Binding-site contacts:
Ligand atom O2G contacts residue VAL123 of chain 1.D at 2.9 Å (h-bond).
Ligand atom N3B contacts residue HIS121 of chain 1.D at 3.1 Å (h-bond).
Ligand atom O3' contacts residue GLY107 of chain 1.D at 3.2 Å (h-bond).
Ligand atom N3 contacts residue TYR12 of chain 1.C at 3.1 Å (h-bond).
Ligand atom O4' contacts residue ILE99 of chain 1.D at 3.2 Å.
Ligand atom C8 contacts residue ASN52 of chain 1.D at 3.1 Å.
Ligand atom O1G contacts residue GLY119 of chain 1.D at 3.2 Å.
Ligand atom O2' contacts residue TYR12 of chain 1.C at 2.7 Å (h-bond).
Ligand atom O1A contacts residue SER125 of chain 1.D at 2.9 Å (h-bond).
Ligand atom N6 contacts residue ASP79 of chain 1.D at 2.7 Å (salt-bridge).
Ligand atom N7 contacts residue ASN52 of chain 1.D at 3.0 Å.
Ligand atom N1 contacts residue GLU56 of chain 1.D at 3.2 Å.
Ligand atom N3 contacts residue TYR114 of chain 1.D at 3.1 Å (h-bond).
Ligand atom PB contacts residue MG1 of chain 1.N at 3.4 Å.
Ligand atom O3A contacts residue VAL123 of chain 1.D at 3.4 Å (h-bond).
Ligand atom C2 contacts residue GLU56 of chain 1.D at 2.8 Å.
Ligand atom O1B contacts residue LYS108 of chain 1.D at 3.0 Å (salt-bridge).
Ligand atom O2A contacts residue GLY124 of chain 1.D at 3.4 Å (h-bond).
Ligand atom O2G contacts residue GLY124 of chain 1.D at 2.9 Å (h-bond).
Ligand atom O2A contacts residue SER125 of chain 1.D at 3.0 Å (h-bond).
Ligand atom O3' contacts residue LYS108 of chain 1.D at 3.4 Å.
Ligand atom N1 contacts residue THR173 of chain 1.D at 3.3 Å (h-bond).
Ligand atom C2' contacts residue TYR114 of chain 1.D at 2.9 Å (hydrophobic).
Ligand atom PG contacts residue MG1 of chain 1.N at 3.4 Å.
Ligand atom O1B contacts residue ASN52 of chain 1.D at 3.2 Å (h-bond).
Ligand atom N6 contacts residue THR173 of chain 1.D at 3.4 Å (h-bond).
Ligand atom N3B contacts residue LEU120 of chain 1.D at 3.4 Å (h-bond).
Ligand atom N3B contacts residue GLY122 of chain 1.D at 3.0 Å (h-bond).
Ligand atom O3G contacts residue MG1 of chain 1.N at 2.1 Å.
Ligand atom O2' contacts residue TYR114 of chain 1.D at 2.9 Å (h-bond).
Ligand atom O1A contacts residue GLY124 of chain 1.D at 2.9 Å.
Ligand atom O3G contacts residue GLU48 of chain 1.D at 3.1 Å (salt-bridge).
Ligand atom O3A contacts residue GLY122 of chain 1.D at 3.3 Å.
Ligand atom O1A contacts residue ASN52 of chain 1.D at 3.3 Å (h-bond).
Ligand atom PG contacts residue HIS121 of chain 1.D at 3.4 Å.
Ligand atom O1G contacts residue LEU120 of chain 1.D at 2.5 Å (h-bond).
Ligand atom O2G contacts residue GLY122 of chain 1.D at 3.3 Å (h-bond).
Ligand atom O1A contacts residue MG1 of chain 1.N at 2.5 Å.
Ligand atom O1G contacts residue HIS121 of chain 1.D at 2.9 Å (h-bond).
Ligand atom O1B contacts residue MG1 of chain 1.N at 2.4 Å.

Sequence of chain 1.D:
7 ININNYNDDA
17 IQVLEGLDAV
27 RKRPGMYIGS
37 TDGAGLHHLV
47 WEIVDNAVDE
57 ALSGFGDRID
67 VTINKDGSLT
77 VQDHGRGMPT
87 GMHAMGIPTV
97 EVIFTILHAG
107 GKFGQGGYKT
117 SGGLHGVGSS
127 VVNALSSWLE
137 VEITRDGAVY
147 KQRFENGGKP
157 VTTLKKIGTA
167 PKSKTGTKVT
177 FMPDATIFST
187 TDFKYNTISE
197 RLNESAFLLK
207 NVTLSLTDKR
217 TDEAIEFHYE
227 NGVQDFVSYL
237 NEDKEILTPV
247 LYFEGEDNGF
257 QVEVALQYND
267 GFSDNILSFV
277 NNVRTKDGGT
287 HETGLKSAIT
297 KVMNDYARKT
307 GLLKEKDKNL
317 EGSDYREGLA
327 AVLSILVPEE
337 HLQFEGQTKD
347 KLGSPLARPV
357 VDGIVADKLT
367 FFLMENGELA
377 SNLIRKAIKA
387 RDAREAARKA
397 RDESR

This small molecule binds to this protein.
Small molecule (SMILES): Nc1ncnc2c1ncn2[C@@H]1O[C@H](CO[P](=O)(O)O[P](=O)(O)NP(=O)(O)O)[C@@H](O)[C@H]1O

Sequence of chain 1.C:
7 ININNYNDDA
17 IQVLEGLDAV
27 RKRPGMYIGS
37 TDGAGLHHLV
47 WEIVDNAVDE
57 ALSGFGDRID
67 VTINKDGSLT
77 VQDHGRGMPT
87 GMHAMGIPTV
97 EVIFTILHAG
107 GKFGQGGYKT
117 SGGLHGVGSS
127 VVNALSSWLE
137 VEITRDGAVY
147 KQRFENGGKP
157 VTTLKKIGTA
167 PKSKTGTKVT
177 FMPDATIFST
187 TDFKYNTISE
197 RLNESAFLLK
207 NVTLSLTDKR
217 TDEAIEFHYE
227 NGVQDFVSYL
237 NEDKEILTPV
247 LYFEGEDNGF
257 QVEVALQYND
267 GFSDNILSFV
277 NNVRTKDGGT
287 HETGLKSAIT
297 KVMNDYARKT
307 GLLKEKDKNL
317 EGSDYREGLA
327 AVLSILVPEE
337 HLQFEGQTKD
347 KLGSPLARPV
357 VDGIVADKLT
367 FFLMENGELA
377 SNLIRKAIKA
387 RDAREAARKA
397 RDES